Sequence of chain 1.A:
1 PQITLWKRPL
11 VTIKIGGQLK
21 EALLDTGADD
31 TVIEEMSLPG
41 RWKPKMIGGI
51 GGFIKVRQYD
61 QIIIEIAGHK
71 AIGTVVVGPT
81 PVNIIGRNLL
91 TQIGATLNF

Sequence of chain 1.B:
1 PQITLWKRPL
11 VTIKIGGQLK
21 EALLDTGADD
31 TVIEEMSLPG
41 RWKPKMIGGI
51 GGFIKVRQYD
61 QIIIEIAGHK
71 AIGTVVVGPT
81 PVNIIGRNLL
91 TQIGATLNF

Binding-site contacts:
Ligand atom O9 contacts residue ILE84 of chain 1.B at 3.3 Å.
Ligand atom C32 contacts residue GLY27 of chain 1.A at 3.7 Å.
Ligand atom O10 contacts residue ILE50 of chain 1.A at 3.2 Å.
Ligand atom C7 contacts residue ALA28 of chain 1.B at 3.6 Å (hydrophobic).
Ligand atom C33 contacts residue VAL82 of chain 1.B at 3.6 Å (hydrophobic).
Ligand atom C30 contacts residue GLY48 of chain 1.A at 3.2 Å.
Ligand atom O18 contacts residue ASP25 of chain 1.A at 2.6 Å (salt-bridge).
Ligand atom C16 contacts residue ASP25 of chain 1.B at 3.1 Å.
Ligand atom C13 contacts residue ASP25 of chain 1.A at 3.4 Å.
Ligand atom C4 contacts residue GLY48 of chain 1.B at 3.3 Å.
Ligand atom C35 contacts residue GLY48 of chain 1.A at 3.5 Å.
Ligand atom C34 contacts residue VAL82 of chain 1.B at 3.5 Å (hydrophobic).
Ligand atom C14 contacts residue ASP25 of chain 1.A at 3.5 Å.
Ligand atom O28 contacts residue ALA28 of chain 1.A at 3.6 Å.
Ligand atom C31 contacts residue GLY48 of chain 1.A at 3.4 Å.
Ligand atom O18 contacts residue ASP25 of chain 1.B at 2.4 Å (salt-bridge).
Ligand atom C33 contacts residue GLY27 of chain 1.A at 3.6 Å.
Ligand atom C36 contacts residue ILE50 of chain 1.A at 3.6 Å (hydrophobic).
Ligand atom C29 contacts residue ASP29 of chain 1.A at 3.6 Å.
Ligand atom C36 contacts residue GLY49 of chain 1.A at 3.5 Å.
Ligand atom C7 contacts residue ASP30 of chain 1.B at 3.6 Å.
Ligand atom N15 contacts residue LEU23 of chain 1.A at 3.4 Å.
Ligand atom C27 contacts residue ASP30 of chain 1.A at 3.6 Å.
Ligand atom N20 contacts residue GLY27 of chain 1.A at 3.2 Å (h-bond).
Ligand atom O39 contacts residue ASP30 of chain 1.B at 3.2 Å (salt-bridge).
Ligand atom O10 contacts residue GLY49 of chain 1.B at 3.4 Å.
Ligand atom C13 contacts residue GLY27 of chain 1.B at 3.2 Å.
Ligand atom C12 contacts residue GLY27 of chain 1.B at 3.3 Å.
Ligand atom C17 contacts residue ASP25 of chain 1.B at 3.3 Å.
Ligand atom C17 contacts residue ASP25 of chain 1.A at 3.4 Å.
Ligand atom O9 contacts residue ILE50 of chain 1.A at 3.3 Å.
Ligand atom O18 contacts residue GLY27 of chain 1.A at 3.4 Å.
Ligand atom C40 contacts residue ASP30 of chain 1.B at 3.5 Å.
Ligand atom C24 contacts residue GLY48 of chain 1.A at 3.3 Å.
Ligand atom O28 contacts residue ASP29 of chain 1.A at 2.8 Å (salt-bridge).
Ligand atom O23 contacts residue ALA28 of chain 1.A at 3.6 Å.
Ligand atom C32 contacts residue ASP25 of chain 1.B at 3.4 Å.
Ligand atom N15 contacts residue GLY27 of chain 1.B at 2.9 Å (h-bond).
Ligand atom O46 contacts residue VAL82 of chain 1.A at 3.3 Å.
Ligand atom C6 contacts residue ALA28 of chain 1.B at 3.6 Å (hydrophobic).

A protein and the small-molecule ligand that binds it are described below.
Small molecule (SMILES): COc1ccc(S(=O)(=O)N(C[C@H]2CCC(=O)N2)C[C@@H](O)[C@H](Cc2ccccc2)NC(=O)O[C@@H]2C[C@@H]3CCO[C@@H]3C2)cc1